A small-molecule ligand and the protein it binds are described below.
Small molecule (SMILES): N[C@@H](CCC(=O)O)C(=O)O

Binding-site contacts:
Ligand atom OE2 contacts residue GLU193 of chain 1.B at 3.6 Å.
Ligand atom O contacts residue TYR61 of chain 1.B at 3.4 Å.
Ligand atom N contacts residue TYR220 of chain 1.B at 3.8 Å.
Ligand atom CG contacts residue LEU138 of chain 1.B at 4.1 Å (hydrophobic).
Ligand atom C contacts residue THR91 of chain 1.B at 3.6 Å.
Ligand atom OXT contacts residue THR91 of chain 1.B at 2.9 Å (h-bond).
Ligand atom O contacts residue ARG96 of chain 1.B at 2.7 Å (salt-bridge).
Ligand atom C contacts residue TYR61 of chain 1.B at 3.7 Å (hydrophobic).
Ligand atom N contacts residue THR91 of chain 1.B at 3.0 Å (h-bond).
Ligand atom CD contacts residue THR143 of chain 1.B at 3.2 Å.
Ligand atom CA contacts residue PRO89 of chain 1.B at 4.1 Å (hydrophobic).
Ligand atom OXT contacts residue ARG96 of chain 1.B at 2.7 Å (salt-bridge).
Ligand atom C contacts residue ARG96 of chain 1.B at 3.4 Å.
Ligand atom O contacts residue GLY141 of chain 1.B at 3.5 Å.
Ligand atom N contacts residue SER142 of chain 1.B at 4.0 Å.
Ligand atom CB contacts residue GLU193 of chain 1.B at 4.1 Å.
Ligand atom N contacts residue PRO89 of chain 1.B at 2.9 Å (h-bond).
Ligand atom CA contacts residue TYR61 of chain 1.B at 4.2 Å (hydrophobic).
Ligand atom OE1 contacts residue GLY141 of chain 1.B at 3.7 Å.
Ligand atom CD contacts residue GLU193 of chain 1.B at 3.8 Å.
Ligand atom CB contacts residue TYR61 of chain 1.B at 3.6 Å (hydrophobic).
Ligand atom OE1 contacts residue THR143 of chain 1.B at 3.1 Å (h-bond).
Ligand atom CG contacts residue TYR61 of chain 1.B at 4.3 Å (hydrophobic).
Ligand atom N contacts residue GLU193 of chain 1.B at 2.8 Å (salt-bridge).
Ligand atom CG contacts residue MET196 of chain 1.B at 4.1 Å (hydrophobic).
Ligand atom OXT contacts residue SER142 of chain 1.B at 4.0 Å.
Ligand atom CA contacts residue SER142 of chain 1.B at 3.2 Å.
Ligand atom CD contacts residue LEU138 of chain 1.B at 4.3 Å (hydrophobic).
Ligand atom N contacts residue TYR61 of chain 1.B at 4.1 Å.
Ligand atom OE1 contacts residue SER142 of chain 1.B at 3.4 Å (h-bond).
Ligand atom O contacts residue SER142 of chain 1.B at 3.0 Å (h-bond).
Ligand atom OE1 contacts residue LEU138 of chain 1.B at 4.3 Å.
Ligand atom OE2 contacts residue THR143 of chain 1.B at 2.6 Å (h-bond).
Ligand atom CG contacts residue GLU193 of chain 1.B at 3.5 Å.
Ligand atom OXT contacts residue TYR61 of chain 1.B at 3.6 Å.
Ligand atom CA contacts residue THR91 of chain 1.B at 3.4 Å.
Ligand atom CA contacts residue GLU193 of chain 1.B at 3.3 Å.
Ligand atom C contacts residue SER142 of chain 1.B at 3.4 Å.
Ligand atom OXT contacts residue PRO89 of chain 1.B at 3.7 Å.
Ligand atom OXT contacts residue LEU90 of chain 1.B at 3.6 Å.

Sequence of chain 1.B:
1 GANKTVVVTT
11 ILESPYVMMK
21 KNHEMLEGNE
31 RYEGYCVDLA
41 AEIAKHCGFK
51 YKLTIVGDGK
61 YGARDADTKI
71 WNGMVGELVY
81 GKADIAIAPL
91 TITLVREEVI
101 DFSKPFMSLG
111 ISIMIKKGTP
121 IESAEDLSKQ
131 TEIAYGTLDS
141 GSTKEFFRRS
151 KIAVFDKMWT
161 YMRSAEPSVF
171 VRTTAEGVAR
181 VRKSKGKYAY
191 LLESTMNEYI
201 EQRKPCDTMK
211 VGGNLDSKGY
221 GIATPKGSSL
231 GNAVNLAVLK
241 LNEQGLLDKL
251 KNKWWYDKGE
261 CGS